Sequence of chain 1.A:
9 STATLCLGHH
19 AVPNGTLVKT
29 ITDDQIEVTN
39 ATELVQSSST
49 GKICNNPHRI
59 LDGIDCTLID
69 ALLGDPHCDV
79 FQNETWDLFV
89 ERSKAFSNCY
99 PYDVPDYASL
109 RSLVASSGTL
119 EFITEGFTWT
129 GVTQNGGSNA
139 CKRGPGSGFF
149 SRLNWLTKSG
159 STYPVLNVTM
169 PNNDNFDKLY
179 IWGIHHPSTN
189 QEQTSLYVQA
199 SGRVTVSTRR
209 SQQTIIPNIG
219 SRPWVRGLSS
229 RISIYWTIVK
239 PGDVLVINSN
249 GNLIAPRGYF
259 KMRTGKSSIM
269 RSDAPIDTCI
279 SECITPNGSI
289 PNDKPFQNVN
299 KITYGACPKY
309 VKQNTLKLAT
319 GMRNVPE

This protein binds this small molecule.
Small molecule (SMILES): CC(=O)N[C@H]1[C@H](O[C@H]2[C@H](O)[C@@H](NC(C)=O)CO[C@@H]2CO[C@H]2O[C@@H](C)[C@@H](O)[C@@H](O)[C@@H]2O)O[C@H](CO)[C@@H](O)[C@@H]1O

Binding-site contacts:
Ligand atom C3 contacts residue PHE120 of chain 1.A at 4.3 Å (hydrophobic).
Ligand atom C5 contacts residue PHE120 of chain 1.A at 3.5 Å (hydrophobic).
Ligand atom O2 contacts residue GLU119 of chain 1.A at 2.9 Å (salt-bridge).
Ligand atom C6 contacts residue GLU119 of chain 1.A at 4.4 Å.
Ligand atom C7 contacts residue ASN81 of chain 1.A at 3.4 Å.
Ligand atom O4 contacts residue PHE120 of chain 1.A at 4.1 Å.
Ligand atom C3 contacts residue GLU119 of chain 1.A at 3.7 Å.
Ligand atom C4 contacts residue ASN81 of chain 1.A at 4.3 Å.
Ligand atom C1 contacts residue GLU119 of chain 1.A at 3.8 Å.
Ligand atom C8 contacts residue GLN80 of chain 1.A at 3.3 Å.
Ligand atom O5 contacts residue PHE120 of chain 1.A at 4.0 Å.
Ligand atom C2 contacts residue ASN81 of chain 1.A at 2.5 Å.
Ligand atom N2 contacts residue ASN81 of chain 1.A at 2.9 Å (h-bond).
Ligand atom C5 contacts residue ASN81 of chain 1.A at 3.6 Å.
Ligand atom C2 contacts residue GLU119 of chain 1.A at 3.6 Å.
Ligand atom C1 contacts residue PHE120 of chain 1.A at 3.7 Å (hydrophobic).
Ligand atom O7 contacts residue ASN81 of chain 1.A at 3.5 Å (h-bond).
Ligand atom C1 contacts residue ASN81 of chain 1.A at 1.4 Å.
Ligand atom C6 contacts residue PHE120 of chain 1.A at 4.4 Å (hydrophobic).
Ligand atom O5 contacts residue ASN81 of chain 1.A at 2.4 Å (h-bond).
Ligand atom C4 contacts residue PHE120 of chain 1.A at 4.2 Å (hydrophobic).
Ligand atom O2 contacts residue ASN81 of chain 1.A at 3.8 Å.
Ligand atom O3 contacts residue GLU119 of chain 1.A at 4.5 Å.
Ligand atom C5 contacts residue ILE121 of chain 1.A at 4.4 Å (hydrophobic).
Ligand atom C3 contacts residue ASN81 of chain 1.A at 3.8 Å.
Ligand atom C6 contacts residue ILE121 of chain 1.A at 3.9 Å (hydrophobic).